A protein and the small-molecule ligand that binds it are described below.
Small molecule (SMILES): COc1ccc2c(c1)cc(C(=O)NS(=O)(=O)c1cc3ccccc3o1)n2CC(=O)O

Sequence of chain 1.A:
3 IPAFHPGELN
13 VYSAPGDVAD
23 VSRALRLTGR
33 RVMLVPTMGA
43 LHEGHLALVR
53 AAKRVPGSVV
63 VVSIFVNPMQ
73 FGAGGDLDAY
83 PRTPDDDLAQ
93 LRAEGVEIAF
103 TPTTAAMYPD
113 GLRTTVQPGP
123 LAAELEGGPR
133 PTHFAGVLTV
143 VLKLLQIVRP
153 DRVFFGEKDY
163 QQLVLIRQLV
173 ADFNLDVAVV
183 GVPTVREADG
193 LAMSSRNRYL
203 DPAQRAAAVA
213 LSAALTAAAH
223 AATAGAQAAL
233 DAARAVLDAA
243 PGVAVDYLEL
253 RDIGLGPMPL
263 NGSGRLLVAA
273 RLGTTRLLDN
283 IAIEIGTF

Binding-site contacts:
Ligand atom CA contacts residue LYS160 of chain 1.A at 3.6 Å.
Ligand atom C contacts residue HIS44 of chain 1.A at 3.6 Å.
Ligand atom OXT contacts residue SER197 of chain 1.A at 3.7 Å.
Ligand atom OAD contacts residue MET40 of chain 1.A at 2.7 Å (h-bond).
Ligand atom CAL contacts residue MET195 of chain 1.A at 3.4 Å (hydrophobic).
Ligand atom OAC contacts residue ASP161 of chain 1.A at 3.5 Å (salt-bridge).
Ligand atom O contacts residue HIS44 of chain 1.A at 2.8 Å (h-bond).
Ligand atom CBB contacts residue HIS44 of chain 1.A at 3.5 Å.
Ligand atom OAE contacts residue TYR82 of chain 1.A at 3.5 Å (h-bond).
Ligand atom C contacts residue SER197 of chain 1.A at 3.7 Å.
Ligand atom CAN contacts residue PRO38 of chain 1.A at 3.6 Å (hydrophobic).
Ligand atom CAL contacts residue HIS44 of chain 1.A at 3.7 Å.
Ligand atom CAX contacts residue HIS47 of chain 1.A at 3.7 Å.
Ligand atom CAK contacts residue GLN164 of chain 1.A at 3.3 Å.
Ligand atom CAH contacts residue PHE157 of chain 1.A at 3.2 Å (hydrophobic).
Ligand atom CAU contacts residue HIS47 of chain 1.A at 3.4 Å.
Ligand atom CAY contacts residue PRO38 of chain 1.A at 3.4 Å (hydrophobic).
Ligand atom CAK contacts residue PHE157 of chain 1.A at 3.1 Å (hydrophobic).
Ligand atom OAD contacts residue THR39 of chain 1.A at 3.2 Å.
Ligand atom SBD contacts residue HIS47 of chain 1.A at 3.3 Å (h-bond).
Ligand atom NAQ contacts residue HIS47 of chain 1.A at 2.7 Å (h-bond).
Ligand atom CAH contacts residue VAL143 of chain 1.A at 3.5 Å (hydrophobic).
Ligand atom CAN contacts residue MET40 of chain 1.A at 3.2 Å (hydrophobic).
Ligand atom CA contacts residue MET195 of chain 1.A at 3.5 Å (hydrophobic).
Ligand atom OAD contacts residue HIS47 of chain 1.A at 2.8 Å (h-bond).
Ligand atom CAM contacts residue GLY46 of chain 1.A at 3.4 Å.
Ligand atom CAN contacts residue THR39 of chain 1.A at 3.3 Å.
Ligand atom OAR contacts residue VAL187 of chain 1.A at 3.1 Å (h-bond).
Ligand atom OAR contacts residue GLY46 of chain 1.A at 3.4 Å.
Ligand atom CAA contacts residue VAL187 of chain 1.A at 3.7 Å (hydrophobic).
Ligand atom CAA contacts residue GLY46 of chain 1.A at 3.1 Å.
Ligand atom CAG contacts residue VAL143 of chain 1.A at 3.7 Å (hydrophobic).
Ligand atom O contacts residue SER197 of chain 1.A at 3.2 Å (h-bond).
Ligand atom CAV contacts residue GLY46 of chain 1.A at 3.4 Å.
Ligand atom C contacts residue SER196 of chain 1.A at 3.5 Å.
Ligand atom N contacts residue HIS44 of chain 1.A at 3.7 Å.
Ligand atom O contacts residue SER196 of chain 1.A at 3.6 Å.
Ligand atom OXT contacts residue SER196 of chain 1.A at 2.8 Å (h-bond).
Ligand atom CAA contacts residue PRO185 of chain 1.A at 3.4 Å (hydrophobic).
Ligand atom CBA contacts residue PRO38 of chain 1.A at 3.5 Å (hydrophobic).